This small molecule binds to this protein.
Small molecule (SMILES): CC(=O)N[C@H]1[C@H](O[C@H]2[C@H](O)[C@@H](NC(C)=O)CO[C@@H]2CO)O[C@H](CO)[C@@H](O)[C@@H]1O

Binding-site contacts:
Ligand atom C5 contacts residue ASN12 of chain 10.B at 4.1 Å.
Ligand atom C7 contacts residue ASN12 of chain 10.B at 3.9 Å.
Ligand atom O7 contacts residue ASN12 of chain 10.B at 3.7 Å.
Ligand atom C1 contacts residue ASN12 of chain 10.B at 2.2 Å.
Ligand atom O5 contacts residue ASN12 of chain 10.B at 2.7 Å (h-bond).
Ligand atom C2 contacts residue ASN12 of chain 10.B at 3.2 Å.
Ligand atom N2 contacts residue ASN12 of chain 10.B at 3.8 Å.

Sequence of chain 10.B:
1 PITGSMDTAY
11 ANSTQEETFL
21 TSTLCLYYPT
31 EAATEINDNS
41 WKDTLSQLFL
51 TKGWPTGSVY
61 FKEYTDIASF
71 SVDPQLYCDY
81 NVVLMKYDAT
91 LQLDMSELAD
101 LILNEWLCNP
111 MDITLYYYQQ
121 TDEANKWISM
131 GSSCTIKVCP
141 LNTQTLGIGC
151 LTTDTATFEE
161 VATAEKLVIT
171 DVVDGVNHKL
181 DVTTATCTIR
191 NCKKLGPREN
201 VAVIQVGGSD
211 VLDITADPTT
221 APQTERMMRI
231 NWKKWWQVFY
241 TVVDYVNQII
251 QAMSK